Sequence of chain 43.C:
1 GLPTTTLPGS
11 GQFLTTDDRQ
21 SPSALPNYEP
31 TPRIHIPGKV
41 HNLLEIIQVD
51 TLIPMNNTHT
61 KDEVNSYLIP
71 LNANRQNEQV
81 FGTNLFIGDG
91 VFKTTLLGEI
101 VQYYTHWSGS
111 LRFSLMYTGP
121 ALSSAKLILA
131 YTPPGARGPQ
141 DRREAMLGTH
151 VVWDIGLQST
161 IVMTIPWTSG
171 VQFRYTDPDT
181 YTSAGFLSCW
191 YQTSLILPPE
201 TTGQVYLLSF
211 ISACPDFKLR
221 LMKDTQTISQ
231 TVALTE

The small molecule below binds the protein below.
Small molecule (SMILES): Cc1cc(CCCCCOc2ccc(C3=NCCO3)cc2)on1

Sequence of chain 43.A:
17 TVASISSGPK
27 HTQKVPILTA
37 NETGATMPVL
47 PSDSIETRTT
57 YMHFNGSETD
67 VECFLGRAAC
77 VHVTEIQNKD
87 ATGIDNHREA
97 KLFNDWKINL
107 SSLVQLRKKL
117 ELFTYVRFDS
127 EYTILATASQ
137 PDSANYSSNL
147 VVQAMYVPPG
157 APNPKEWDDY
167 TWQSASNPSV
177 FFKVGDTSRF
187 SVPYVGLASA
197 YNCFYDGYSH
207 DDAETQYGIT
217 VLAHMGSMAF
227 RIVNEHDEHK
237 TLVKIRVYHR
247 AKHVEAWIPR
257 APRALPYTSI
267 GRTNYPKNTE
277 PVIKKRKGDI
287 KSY

Binding-site contacts:
Ligand atom C2A contacts residue TYR152 of chain 43.A at 3.6 Å (hydrophobic).
Ligand atom C1B contacts residue ILE104 of chain 43.A at 4.0 Å (hydrophobic).
Ligand atom C5A contacts residue ALA150 of chain 43.A at 4.0 Å (hydrophobic).
Ligand atom C4C contacts residue VAL191 of chain 43.A at 3.0 Å (hydrophobic).
Ligand atom C5B contacts residue TYR128 of chain 43.A at 4.0 Å (hydrophobic).
Ligand atom N3A contacts residue TYR152 of chain 43.A at 3.5 Å.
Ligand atom C2A contacts residue PHE186 of chain 43.A at 3.3 Å (hydrophobic).
Ligand atom C5C contacts residue VAL188 of chain 43.A at 4.1 Å (hydrophobic).
Ligand atom C6B contacts residue ILE104 of chain 43.A at 3.6 Å (hydrophobic).
Ligand atom C2C contacts residue MET221 of chain 43.A at 4.0 Å (hydrophobic).
Ligand atom C5B contacts residue MET224 of chain 43.A at 3.8 Å (hydrophobic).
Ligand atom C5 contacts residue MET221 of chain 43.A at 3.6 Å (hydrophobic).
Ligand atom C5A contacts residue PHE186 of chain 43.A at 3.5 Å (hydrophobic).
Ligand atom C1B contacts residue TYR128 of chain 43.A at 3.6 Å (hydrophobic).
Ligand atom C3B contacts residue VAL188 of chain 43.A at 3.8 Å (hydrophobic).
Ligand atom C4A contacts residue PRO174 of chain 43.A at 3.1 Å (hydrophobic).
Ligand atom O1B contacts residue ILE104 of chain 43.A at 3.9 Å.
Ligand atom C2B contacts residue VAL188 of chain 43.A at 3.5 Å (hydrophobic).
Ligand atom O1A contacts residue PHE186 of chain 43.A at 3.0 Å.
Ligand atom N3A contacts residue PRO174 of chain 43.A at 3.7 Å.
Ligand atom C4B contacts residue TYR152 of chain 43.A at 3.8 Å (hydrophobic).
Ligand atom C4C contacts residue VAL188 of chain 43.A at 3.7 Å (hydrophobic).
Ligand atom C1C contacts residue TYR128 of chain 43.A at 3.9 Å (hydrophobic).
Ligand atom N3A contacts residue PHE186 of chain 43.A at 4.0 Å.
Ligand atom C3B contacts residue TYR152 of chain 43.A at 3.7 Å (hydrophobic).
Ligand atom C5A contacts residue VAL176 of chain 43.A at 3.6 Å (hydrophobic).
Ligand atom C3C contacts residue TYR128 of chain 43.A at 3.4 Å (hydrophobic).
Ligand atom C1C contacts residue LEU106 of chain 43.A at 4.0 Å (hydrophobic).
Ligand atom C4 contacts residue LEU106 of chain 43.A at 3.5 Å (hydrophobic).
Ligand atom C1B contacts residue VAL188 of chain 43.A at 3.8 Å (hydrophobic).
Ligand atom C6B contacts residue TYR128 of chain 43.A at 3.3 Å (hydrophobic).
Ligand atom C2C contacts residue TYR197 of chain 43.A at 3.7 Å (hydrophobic).
Ligand atom C5B contacts residue PHE186 of chain 43.A at 3.9 Å (hydrophobic).
Ligand atom O1 contacts residue MET221 of chain 43.A at 2.5 Å (h-bond).
Ligand atom N3A contacts residue ALA24 of chain 43.C at 3.8 Å.
Ligand atom N2 contacts residue MET221 of chain 43.A at 3.4 Å (h-bond).
Ligand atom C4B contacts residue PHE186 of chain 43.A at 3.6 Å (hydrophobic).
Ligand atom C1C contacts residue MET221 of chain 43.A at 4.0 Å (hydrophobic).
Ligand atom O1B contacts residue TYR128 of chain 43.A at 3.4 Å (h-bond).
Ligand atom C5C contacts residue VAL191 of chain 43.A at 3.8 Å (hydrophobic).